A small-molecule ligand and the protein it binds are described below.
Small molecule (SMILES): CCCOc1ccc(S(N)(=O)=O)cc1

Sequence of chain 1.A:
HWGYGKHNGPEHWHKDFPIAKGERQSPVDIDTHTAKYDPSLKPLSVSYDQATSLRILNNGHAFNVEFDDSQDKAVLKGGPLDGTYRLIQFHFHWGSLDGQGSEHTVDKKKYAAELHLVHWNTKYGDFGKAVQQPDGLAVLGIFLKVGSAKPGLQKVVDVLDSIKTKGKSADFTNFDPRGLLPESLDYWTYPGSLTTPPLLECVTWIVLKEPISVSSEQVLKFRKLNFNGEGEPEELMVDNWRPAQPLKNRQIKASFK

Binding-site contacts:
Ligand atom OAJ contacts residue SER201 of chain 1.A at 4.0 Å.
Ligand atom OAJ contacts residue ZN1 of chain 1.B at 4.1 Å.
Ligand atom CAF contacts residue VAL126 of chain 1.A at 3.7 Å (hydrophobic).
Ligand atom OAJ contacts residue LEU202 of chain 1.A at 3.3 Å.
Ligand atom CAC contacts residue LEU202 of chain 1.A at 3.9 Å (hydrophobic).
Ligand atom OAJ contacts residue THR203 of chain 1.A at 3.0 Å (h-bond).
Ligand atom OAI contacts residue TRP213 of chain 1.A at 4.0 Å.
Ligand atom OAI contacts residue ZN1 of chain 1.B at 3.0 Å.
Ligand atom CAN contacts residue LEU202 of chain 1.A at 3.8 Å (hydrophobic).
Ligand atom CAN contacts residue PHE135 of chain 1.A at 3.7 Å (hydrophobic).
Ligand atom CAL contacts residue LEU202 of chain 1.A at 4.1 Å (hydrophobic).
Ligand atom CAF contacts residue LEU202 of chain 1.A at 3.7 Å (hydrophobic).
Ligand atom NAK contacts residue HIS124 of chain 1.A at 3.4 Å (h-bond).
Ligand atom SAG contacts residue HIS124 of chain 1.A at 3.9 Å.
Ligand atom CAB contacts residue LEU202 of chain 1.A at 3.9 Å (hydrophobic).
Ligand atom NAK contacts residue ZN1 of chain 1.B at 1.9 Å.
Ligand atom OAI contacts residue HIS124 of chain 1.A at 3.4 Å (h-bond).
Ligand atom CAB contacts residue THR204 of chain 1.A at 3.2 Å.
Ligand atom CAE contacts residue GLN97 of chain 1.A at 3.9 Å.
Ligand atom NAK contacts residue THR203 of chain 1.A at 2.8 Å (h-bond).
Ligand atom CAE contacts residue VAL126 of chain 1.A at 4.0 Å (hydrophobic).
Ligand atom NAK contacts residue HIS99 of chain 1.A at 3.2 Å (h-bond).
Ligand atom CAD contacts residue LEU202 of chain 1.A at 3.7 Å (hydrophobic).
Ligand atom OAJ contacts residue TRP213 of chain 1.A at 3.6 Å.
Ligand atom SAG contacts residue THR203 of chain 1.A at 3.9 Å.
Ligand atom CAA contacts residue LEU202 of chain 1.A at 3.8 Å (hydrophobic).
Ligand atom OAI contacts residue HIS99 of chain 1.A at 3.3 Å.
Ligand atom SAG contacts residue ZN1 of chain 1.B at 3.0 Å.
Ligand atom CAN contacts residue PRO206 of chain 1.A at 4.2 Å (hydrophobic).
Ligand atom SAG contacts residue HIS99 of chain 1.A at 3.9 Å.
Ligand atom OAH contacts residue PHE135 of chain 1.A at 3.8 Å.
Ligand atom CAE contacts residue LEU202 of chain 1.A at 3.6 Å (hydrophobic).
Ligand atom OAH contacts residue LEU202 of chain 1.A at 4.2 Å.
Ligand atom OAI contacts residue VAL126 of chain 1.A at 3.9 Å.
Ligand atom CAC contacts residue THR204 of chain 1.A at 3.3 Å.
Ligand atom CAA contacts residue HIS99 of chain 1.A at 4.0 Å.
Ligand atom CAF contacts residue HIS99 of chain 1.A at 4.1 Å.
Ligand atom CAM contacts residue PHE135 of chain 1.A at 4.0 Å (hydrophobic).
Ligand atom OAI contacts residue VAL147 of chain 1.A at 3.8 Å.
Ligand atom NAK contacts residue HIS101 of chain 1.A at 3.4 Å (h-bond).